This protein binds this small molecule.
Small molecule (SMILES): CC(C)[C@H](NC(=O)[C@@H](NC(=O)[C@H](Cc1ccc(O)cc1)NC(=O)[C@H](Cc1ccc(O)cc1)NC(=O)[C@H](CCC(=O)O)NC(=O)[C@H](C)N)[C@@H](C)O)C(=O)N[C@@H](C)C=O

Binding-site contacts:
Ligand atom CB contacts residue TYR46 of chain 1.A at 4.2 Å (hydrophobic).
Ligand atom CD2 contacts residue ILE219 of chain 1.A at 4.1 Å (hydrophobic).
Ligand atom CB contacts residue VAL49 of chain 1.A at 3.7 Å (hydrophobic).
Ligand atom OH contacts residue PHE182 of chain 1.A at 3.6 Å.
Ligand atom CD1 contacts residue ASP48 of chain 1.A at 3.8 Å.
Ligand atom CG2 contacts residue ASP48 of chain 1.A at 4.2 Å.
Ligand atom OE2 contacts residue ARG47 of chain 1.A at 3.6 Å (salt-bridge).
Ligand atom CZ contacts residue PO41 of chain 1.C at 4.0 Å.
Ligand atom CE1 contacts residue ARG47 of chain 1.A at 3.9 Å.
Ligand atom CD contacts residue ARG47 of chain 1.A at 3.5 Å.
Ligand atom O contacts residue TYR46 of chain 1.A at 3.7 Å.
Ligand atom CA contacts residue ASP48 of chain 1.A at 3.4 Å.
Ligand atom CE1 contacts residue ALA217 of chain 1.A at 3.8 Å (hydrophobic).
Ligand atom OH contacts residue ARG47 of chain 1.A at 4.2 Å.
Ligand atom CG contacts residue VAL49 of chain 1.A at 3.8 Å (hydrophobic).
Ligand atom CD2 contacts residue VAL49 of chain 1.A at 4.2 Å (hydrophobic).
Ligand atom OG1 contacts residue ASP48 of chain 1.A at 3.4 Å (salt-bridge).
Ligand atom CB contacts residue ASP48 of chain 1.A at 4.2 Å.
Ligand atom O contacts residue ARG47 of chain 1.A at 3.0 Å (salt-bridge).
Ligand atom N contacts residue ASP48 of chain 1.A at 2.7 Å (salt-bridge).
Ligand atom CE2 contacts residue ILE219 of chain 1.A at 3.6 Å (hydrophobic).
Ligand atom N contacts residue ASP48 of chain 1.A at 3.3 Å (salt-bridge).
Ligand atom CA contacts residue TYR46 of chain 1.A at 3.9 Å (hydrophobic).
Ligand atom CE1 contacts residue PHE182 of chain 1.A at 3.9 Å (hydrophobic).
Ligand atom CB contacts residue ARG47 of chain 1.A at 4.2 Å.
Ligand atom CD1 contacts residue ALA217 of chain 1.A at 3.9 Å (hydrophobic).
Ligand atom OH contacts residue ALA262 of chain 1.A at 3.3 Å.
Ligand atom OE1 contacts residue ARG47 of chain 1.A at 3.1 Å (salt-bridge).
Ligand atom CZ contacts residue ARG47 of chain 1.A at 4.0 Å.
Ligand atom C contacts residue TYR46 of chain 1.A at 4.1 Å (hydrophobic).
Ligand atom CZ contacts residue PHE182 of chain 1.A at 3.9 Å (hydrophobic).
Ligand atom OH contacts residue ILE219 of chain 1.A at 3.9 Å.
Ligand atom N contacts residue TYR46 of chain 1.A at 4.0 Å.
Ligand atom CE2 contacts residue ARG47 of chain 1.A at 3.9 Å.
Ligand atom C contacts residue ARG47 of chain 1.A at 4.2 Å.
Ligand atom CZ contacts residue ILE219 of chain 1.A at 3.7 Å (hydrophobic).
Ligand atom CB contacts residue ASP48 of chain 1.A at 3.0 Å.
Ligand atom C contacts residue ASP48 of chain 1.A at 3.7 Å.
Ligand atom O contacts residue PHE182 of chain 1.A at 3.8 Å.
Ligand atom OH contacts residue PO41 of chain 1.C at 2.8 Å (h-bond).

Sequence of chain 1.A:
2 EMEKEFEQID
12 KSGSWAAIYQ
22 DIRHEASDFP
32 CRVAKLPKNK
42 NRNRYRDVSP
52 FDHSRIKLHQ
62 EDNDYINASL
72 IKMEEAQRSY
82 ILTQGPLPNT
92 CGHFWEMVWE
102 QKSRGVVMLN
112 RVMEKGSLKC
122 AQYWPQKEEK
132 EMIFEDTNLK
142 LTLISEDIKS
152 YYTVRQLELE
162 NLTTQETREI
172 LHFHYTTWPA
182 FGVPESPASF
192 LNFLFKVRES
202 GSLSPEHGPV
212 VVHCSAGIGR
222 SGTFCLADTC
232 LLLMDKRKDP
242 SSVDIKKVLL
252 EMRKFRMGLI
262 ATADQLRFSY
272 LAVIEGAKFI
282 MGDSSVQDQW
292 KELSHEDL